The small molecule below binds the protein below.
Small molecule (SMILES): O=[N+]([O-])c1ccc(O)cc1

Sequence of chain 1.A:
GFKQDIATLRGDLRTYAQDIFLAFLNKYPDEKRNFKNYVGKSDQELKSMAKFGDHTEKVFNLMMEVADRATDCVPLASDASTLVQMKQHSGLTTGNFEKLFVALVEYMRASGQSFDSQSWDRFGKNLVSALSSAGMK

Binding-site contacts:
Ligand atom C3 contacts residue PHE35 of chain 1.A at 3.3 Å (hydrophobic).
Ligand atom C6 contacts residue THR56 of chain 1.A at 3.3 Å.
Ligand atom O3 contacts residue LEU100 of chain 1.A at 4.5 Å.
Ligand atom O3 contacts residue PHE60 of chain 1.A at 3.6 Å.
Ligand atom C4 contacts residue PHE21 of chain 1.A at 4.3 Å (hydrophobic).
Ligand atom C4 contacts residue MNR1 of chain 1.C at 3.4 Å.
Ligand atom C2 contacts residue MNR1 of chain 1.C at 3.8 Å.
Ligand atom N1 contacts residue VAL59 of chain 1.A at 3.6 Å.
Ligand atom C3 contacts residue MNR1 of chain 1.C at 3.5 Å.
Ligand atom C5 contacts residue THR56 of chain 1.A at 3.3 Å.
Ligand atom OH contacts residue PHE35 of chain 1.A at 4.3 Å.
Ligand atom C4 contacts residue VAL59 of chain 1.A at 4.4 Å (hydrophobic).
Ligand atom C2 contacts residue PHE35 of chain 1.A at 3.6 Å (hydrophobic).
Ligand atom O2 contacts residue VAL59 of chain 1.A at 3.9 Å.
Ligand atom C2 contacts residue VAL59 of chain 1.A at 3.6 Å (hydrophobic).
Ligand atom OH contacts residue HIS55 of chain 1.A at 3.2 Å.
Ligand atom C2 contacts residue PHE21 of chain 1.A at 4.2 Å (hydrophobic).
Ligand atom OH contacts residue TYR38 of chain 1.A at 2.8 Å (h-bond).
Ligand atom O2 contacts residue MNR1 of chain 1.C at 3.4 Å.
Ligand atom C3 contacts residue VAL59 of chain 1.A at 4.0 Å (hydrophobic).
Ligand atom C4 contacts residue HIS55 of chain 1.A at 3.8 Å.
Ligand atom O2 contacts residue LEU100 of chain 1.A at 3.8 Å.
Ligand atom O3 contacts residue VAL59 of chain 1.A at 3.5 Å.
Ligand atom O2 contacts residue PHE21 of chain 1.A at 3.8 Å.
Ligand atom C1 contacts residue PHE21 of chain 1.A at 3.5 Å (hydrophobic).
Ligand atom OH contacts residue MNR1 of chain 1.C at 2.5 Å (h-bond).
Ligand atom C4 contacts residue PHE35 of chain 1.A at 3.9 Å (hydrophobic).
Ligand atom C6 contacts residue VAL59 of chain 1.A at 4.0 Å (hydrophobic).
Ligand atom C6 contacts residue PHE21 of chain 1.A at 3.5 Å (hydrophobic).
Ligand atom C5 contacts residue HIS55 of chain 1.A at 4.1 Å.
Ligand atom C5 contacts residue TYR38 of chain 1.A at 4.2 Å (hydrophobic).
Ligand atom C1 contacts residue VAL59 of chain 1.A at 3.6 Å (hydrophobic).
Ligand atom C4 contacts residue TYR38 of chain 1.A at 3.9 Å (hydrophobic).
Ligand atom C5 contacts residue PHE21 of chain 1.A at 3.6 Å (hydrophobic).
Ligand atom N1 contacts residue PHE21 of chain 1.A at 3.4 Å.
Ligand atom C5 contacts residue VAL59 of chain 1.A at 4.4 Å (hydrophobic).
Ligand atom O3 contacts residue PHE21 of chain 1.A at 3.1 Å.